This small molecule binds to this protein.
Small molecule (SMILES): Cc1cn([C@H]2C[C@H](O[P](=O)(O)OC[C@H]3O[C@@H](n4cnc5c(=O)nc(N)[nH]c54)C[C@@H]3OP(=O)(O)O)[C@@H](CO[P](=O)(O)O[C@H]3C[C@H](n4ccc(N)nc4=O)O[C@@H]3CO[P](=O)(O)O[C@H]3C[C@H](n4cc(C)c(=O)[nH]c4=O)O[C@@H]3CO[P](=O)(O)O[C@H]3C[C@H](n4cnc5c(N)ncnc54)O[C@@H]3CO[P](=O)(O)O[C@H]3C[C@H](n4ccc(N)nc4=O)O[C@@H]3CO)O2)c(=O)[nH]c1=O

Binding-site contacts:
Ligand atom C2 contacts residue DT5 of chain 1.B at 2.8 Å.
Ligand atom O6 contacts residue DC1 of chain 1.B at 3.4 Å (h-bond).
Ligand atom O5' contacts residue GLY231 of chain 1.C at 3.2 Å.
Ligand atom N2 contacts residue DC1 of chain 1.B at 2.6 Å (h-bond).
Ligand atom OP1 contacts residue GLU232 of chain 1.C at 2.9 Å (salt-bridge).
Ligand atom O4 contacts residue DG3 of chain 1.B at 3.3 Å (h-bond).
Ligand atom N4 contacts residue DG3 of chain 1.B at 2.8 Å (h-bond).
Ligand atom N3 contacts residue DG6 of chain 1.B at 3.5 Å (h-bond).
Ligand atom N1 contacts residue DT5 of chain 1.B at 2.5 Å (h-bond).
Ligand atom N4 contacts residue DG6 of chain 1.B at 3.1 Å (h-bond).
Ligand atom N3 contacts residue DA4 of chain 1.B at 2.5 Å (h-bond).
Ligand atom O2 contacts residue DG3 of chain 1.B at 3.3 Å (h-bond).
Ligand atom N6 contacts residue DA4 of chain 1.B at 2.9 Å (h-bond).
Ligand atom C2 contacts residue DG6 of chain 1.B at 3.5 Å.
Ligand atom OP1 contacts residue LYS234 of chain 1.C at 2.9 Å (salt-bridge).
Ligand atom OP1 contacts residue THR233 of chain 1.C at 2.6 Å (h-bond).
Ligand atom OP1 contacts residue GLY231 of chain 1.C at 3.1 Å.
Ligand atom N3 contacts residue DG3 of chain 1.B at 2.7 Å (h-bond).
Ligand atom C6 contacts residue DT5 of chain 1.B at 3.2 Å.
Ligand atom O3' contacts residue LYS230 of chain 1.C at 3.5 Å (salt-bridge).
Ligand atom O4 contacts residue DA2 of chain 1.B at 3.1 Å (h-bond).
Ligand atom C2 contacts residue DA4 of chain 1.B at 3.5 Å.
Ligand atom C2 contacts residue DG6 of chain 1.B at 3.4 Å.
Ligand atom C4 contacts residue DG3 of chain 1.B at 3.5 Å.
Ligand atom N3 contacts residue DA2 of chain 1.B at 3.0 Å (h-bond).
Ligand atom O4 contacts residue DC1 of chain 1.B at 3.1 Å (h-bond).
Ligand atom N1 contacts residue DA4 of chain 1.B at 3.4 Å (h-bond).
Ligand atom O2 contacts residue DA4 of chain 1.B at 3.2 Å.
Ligand atom O3' contacts residue THR233 of chain 1.C at 3.5 Å (h-bond).
Ligand atom O4 contacts residue DA4 of chain 1.B at 3.0 Å (h-bond).
Ligand atom O2 contacts residue DG3 of chain 1.B at 2.5 Å (h-bond).
Ligand atom O2 contacts residue DG6 of chain 1.B at 2.5 Å (h-bond).
Ligand atom C4 contacts residue DA4 of chain 1.B at 3.2 Å.
Ligand atom OP1 contacts residue LYS230 of chain 1.C at 3.5 Å (salt-bridge).
Ligand atom N6 contacts residue DT5 of chain 1.B at 2.9 Å (h-bond).
Ligand atom C2 contacts residue DG3 of chain 1.B at 3.4 Å.
Ligand atom N2 contacts residue DA2 of chain 1.B at 3.2 Å.
Ligand atom C5' contacts residue GLY231 of chain 1.C at 3.4 Å.
Ligand atom N1 contacts residue DC1 of chain 1.B at 2.9 Å (h-bond).
Ligand atom N3 contacts residue DG6 of chain 1.B at 2.8 Å (h-bond).

Sequence of chain 1.C:
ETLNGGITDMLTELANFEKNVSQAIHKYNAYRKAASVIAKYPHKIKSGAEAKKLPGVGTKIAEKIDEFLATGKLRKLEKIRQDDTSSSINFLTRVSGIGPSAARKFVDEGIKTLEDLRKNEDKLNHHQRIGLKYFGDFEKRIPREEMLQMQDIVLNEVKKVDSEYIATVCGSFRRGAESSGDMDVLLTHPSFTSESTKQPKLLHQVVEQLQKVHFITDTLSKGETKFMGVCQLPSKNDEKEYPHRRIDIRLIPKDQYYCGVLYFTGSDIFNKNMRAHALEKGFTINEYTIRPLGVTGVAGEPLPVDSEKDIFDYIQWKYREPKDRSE